Binding-site contacts:
Ligand atom N2 contacts residue GLU278 of chain 1.A at 4.3 Å.
Ligand atom C3 contacts residue ASN279 of chain 1.A at 3.9 Å.
Ligand atom N2 contacts residue ASN279 of chain 1.A at 3.0 Å (h-bond).
Ligand atom C8 contacts residue ASN277 of chain 1.A at 3.8 Å.
Ligand atom O7 contacts residue ASN277 of chain 1.A at 3.4 Å (h-bond).
Ligand atom C5 contacts residue ASN279 of chain 1.A at 3.8 Å.
Ligand atom C2 contacts residue ASN279 of chain 1.A at 2.5 Å.
Ligand atom C7 contacts residue ASN279 of chain 1.A at 3.7 Å.
Ligand atom O5 contacts residue ASN279 of chain 1.A at 2.4 Å (h-bond).
Ligand atom O7 contacts residue ASN279 of chain 1.A at 4.0 Å.
Ligand atom C7 contacts residue ASN277 of chain 1.A at 3.7 Å.
Ligand atom C1 contacts residue ASN279 of chain 1.A at 1.5 Å.
Ligand atom C4 contacts residue ASN279 of chain 1.A at 4.3 Å.
Ligand atom C8 contacts residue GLU278 of chain 1.A at 3.9 Å.

Sequence of chain 1.A:
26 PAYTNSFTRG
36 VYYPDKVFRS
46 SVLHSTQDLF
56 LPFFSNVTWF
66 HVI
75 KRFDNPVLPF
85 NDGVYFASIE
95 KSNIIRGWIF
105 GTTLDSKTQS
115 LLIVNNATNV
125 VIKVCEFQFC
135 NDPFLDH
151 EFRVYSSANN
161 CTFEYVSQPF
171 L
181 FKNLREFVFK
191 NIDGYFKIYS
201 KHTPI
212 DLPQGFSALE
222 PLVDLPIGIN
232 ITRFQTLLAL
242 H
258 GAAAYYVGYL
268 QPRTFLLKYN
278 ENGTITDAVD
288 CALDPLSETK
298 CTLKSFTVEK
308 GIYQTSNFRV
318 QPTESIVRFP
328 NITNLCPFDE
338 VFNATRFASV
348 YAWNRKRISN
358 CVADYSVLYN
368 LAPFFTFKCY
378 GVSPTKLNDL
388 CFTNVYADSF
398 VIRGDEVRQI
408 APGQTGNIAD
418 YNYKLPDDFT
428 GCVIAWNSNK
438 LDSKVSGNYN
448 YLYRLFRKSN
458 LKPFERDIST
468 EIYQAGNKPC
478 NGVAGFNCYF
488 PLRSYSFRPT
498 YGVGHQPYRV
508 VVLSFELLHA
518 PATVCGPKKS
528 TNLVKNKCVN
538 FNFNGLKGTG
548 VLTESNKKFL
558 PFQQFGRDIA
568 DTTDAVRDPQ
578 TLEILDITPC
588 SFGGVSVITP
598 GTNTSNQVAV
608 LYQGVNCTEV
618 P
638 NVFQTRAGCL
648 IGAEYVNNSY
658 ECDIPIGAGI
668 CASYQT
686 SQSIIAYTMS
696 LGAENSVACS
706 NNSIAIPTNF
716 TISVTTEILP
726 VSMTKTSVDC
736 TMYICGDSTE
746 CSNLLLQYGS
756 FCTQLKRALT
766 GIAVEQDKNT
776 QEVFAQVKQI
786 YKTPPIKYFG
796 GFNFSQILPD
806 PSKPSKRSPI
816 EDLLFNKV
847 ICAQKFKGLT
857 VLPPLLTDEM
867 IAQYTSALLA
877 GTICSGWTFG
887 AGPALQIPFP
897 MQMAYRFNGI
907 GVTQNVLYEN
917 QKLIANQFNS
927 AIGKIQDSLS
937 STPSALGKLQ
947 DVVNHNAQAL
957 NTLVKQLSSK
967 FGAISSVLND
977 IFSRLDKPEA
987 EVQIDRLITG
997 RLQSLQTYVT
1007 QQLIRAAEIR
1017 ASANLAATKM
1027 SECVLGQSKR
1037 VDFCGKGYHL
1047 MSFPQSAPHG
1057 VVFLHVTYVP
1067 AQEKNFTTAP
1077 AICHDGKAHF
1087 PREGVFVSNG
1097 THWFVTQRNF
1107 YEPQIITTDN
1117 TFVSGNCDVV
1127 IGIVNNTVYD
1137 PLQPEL

The protein below binds the small molecule below.
Small molecule (SMILES): CC(=O)N[C@@H]1[C@@H](O)[C@H](O)[C@@H](CO)O[C@H]1O